Binding-site contacts:
Ligand atom C3 contacts residue ASN62 of chain 1.B at 3.8 Å.
Ligand atom C4 contacts residue ASN62 of chain 1.B at 4.3 Å.
Ligand atom C7 contacts residue ASN62 of chain 1.B at 3.8 Å.
Ligand atom O7 contacts residue PRO59 of chain 1.B at 4.0 Å.
Ligand atom C2 contacts residue PRO60 of chain 1.B at 4.2 Å (hydrophobic).
Ligand atom C2 contacts residue ASN62 of chain 1.B at 2.5 Å.
Ligand atom C3 contacts residue PRO59 of chain 1.B at 4.4 Å (hydrophobic).
Ligand atom C5 contacts residue ASN62 of chain 1.B at 3.7 Å.
Ligand atom C1 contacts residue ASN62 of chain 1.B at 1.4 Å.
Ligand atom N2 contacts residue PRO59 of chain 1.B at 4.2 Å.
Ligand atom O5 contacts residue ASN62 of chain 1.B at 2.4 Å (h-bond).
Ligand atom O3 contacts residue PRO59 of chain 1.B at 3.9 Å.
Ligand atom O7 contacts residue PRO60 of chain 1.B at 3.5 Å (h-bond).
Ligand atom O7 contacts residue ASN55 of chain 1.B at 3.9 Å.
Ligand atom C1 contacts residue PRO60 of chain 1.B at 4.2 Å (hydrophobic).
Ligand atom N2 contacts residue PRO60 of chain 1.B at 3.1 Å (h-bond).
Ligand atom C8 contacts residue ASN62 of chain 1.B at 4.2 Å.
Ligand atom N2 contacts residue ASN62 of chain 1.B at 2.9 Å (h-bond).
Ligand atom C7 contacts residue PRO59 of chain 1.B at 4.3 Å (hydrophobic).
Ligand atom C7 contacts residue PRO60 of chain 1.B at 3.7 Å (hydrophobic).

This small molecule binds to this protein.
Small molecule (SMILES): CC(=O)N[C@@H]1[C@@H](O)[C@H](O)[C@@H](CO)O[C@H]1O

Sequence of chain 1.B:
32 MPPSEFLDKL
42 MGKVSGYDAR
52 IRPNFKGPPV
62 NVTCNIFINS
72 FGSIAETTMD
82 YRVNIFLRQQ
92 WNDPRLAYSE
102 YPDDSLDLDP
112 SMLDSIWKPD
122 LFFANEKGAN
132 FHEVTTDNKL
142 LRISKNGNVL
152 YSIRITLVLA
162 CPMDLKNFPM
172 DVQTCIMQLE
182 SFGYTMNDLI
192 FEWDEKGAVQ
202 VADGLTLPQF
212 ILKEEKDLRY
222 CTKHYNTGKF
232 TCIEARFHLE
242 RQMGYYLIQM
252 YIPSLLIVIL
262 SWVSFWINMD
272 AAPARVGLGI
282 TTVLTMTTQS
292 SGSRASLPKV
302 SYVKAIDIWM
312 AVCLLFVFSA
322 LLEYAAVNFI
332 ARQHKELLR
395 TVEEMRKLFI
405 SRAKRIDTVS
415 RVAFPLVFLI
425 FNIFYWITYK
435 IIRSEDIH